Binding-site contacts:
Ligand atom C1 contacts residue ASN154 of chain 20.G at 3.4 Å.
Ligand atom C8 contacts residue THR156 of chain 20.G at 4.0 Å.
Ligand atom N2 contacts residue THR156 of chain 20.G at 3.6 Å (h-bond).
Ligand atom N2 contacts residue ASN154 of chain 20.G at 3.8 Å.
Ligand atom C2 contacts residue THR156 of chain 20.G at 4.2 Å.
Ligand atom C8 contacts residue ASN154 of chain 20.G at 3.6 Å.
Ligand atom O5 contacts residue ASN154 of chain 20.G at 4.0 Å.
Ligand atom O6 contacts residue MET151 of chain 20.G at 3.4 Å.
Ligand atom O7 contacts residue ASN154 of chain 20.G at 2.6 Å (h-bond).
Ligand atom C2 contacts residue ASN154 of chain 20.G at 3.5 Å.
Ligand atom C1 contacts residue THR156 of chain 20.G at 3.6 Å.
Ligand atom C6 contacts residue MET151 of chain 20.G at 4.5 Å (hydrophobic).
Ligand atom C7 contacts residue THR156 of chain 20.G at 3.9 Å.
Ligand atom C7 contacts residue ASN154 of chain 20.G at 3.3 Å.

Sequence of chain 20.G:
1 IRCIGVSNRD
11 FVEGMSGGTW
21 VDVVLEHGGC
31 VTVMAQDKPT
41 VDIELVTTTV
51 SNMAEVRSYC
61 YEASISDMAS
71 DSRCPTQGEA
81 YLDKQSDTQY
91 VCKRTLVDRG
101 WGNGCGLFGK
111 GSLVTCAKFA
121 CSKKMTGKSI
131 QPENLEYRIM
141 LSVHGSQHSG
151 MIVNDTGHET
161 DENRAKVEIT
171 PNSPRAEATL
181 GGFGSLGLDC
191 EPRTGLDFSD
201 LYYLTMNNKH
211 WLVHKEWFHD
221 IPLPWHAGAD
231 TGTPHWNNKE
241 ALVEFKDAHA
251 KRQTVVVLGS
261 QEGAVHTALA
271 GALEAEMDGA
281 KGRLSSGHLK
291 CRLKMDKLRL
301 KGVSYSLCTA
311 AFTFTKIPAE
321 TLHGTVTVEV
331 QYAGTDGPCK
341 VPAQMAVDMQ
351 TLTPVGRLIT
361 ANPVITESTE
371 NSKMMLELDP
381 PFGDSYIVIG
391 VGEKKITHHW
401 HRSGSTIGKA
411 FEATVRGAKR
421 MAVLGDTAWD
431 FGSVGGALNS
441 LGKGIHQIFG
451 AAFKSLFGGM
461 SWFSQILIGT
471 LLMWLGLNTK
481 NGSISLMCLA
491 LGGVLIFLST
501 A

This small molecule binds to this protein.
Small molecule (SMILES): CC(=O)N[C@H]1[C@H](O[C@H]2[C@H](O)[C@@H](NC(C)=O)CO[C@@H]2CO)O[C@H](CO)[C@@H](O)[C@@H]1O